Binding-site contacts:
Ligand atom C22 contacts residue TYR95 of chain 1.B at 3.9 Å (hydrophobic).
Ligand atom O48 contacts residue ARG90 of chain 1.B at 3.3 Å.
Ligand atom N08 contacts residue VAL38 of chain 1.B at 3.6 Å.
Ligand atom S27 contacts residue ILE42 of chain 1.B at 3.8 Å.
Ligand atom N37 contacts residue ASN89 of chain 1.B at 3.0 Å (h-bond).
Ligand atom C15 contacts residue ILE42 of chain 1.B at 3.7 Å (hydrophobic).
Ligand atom C29 contacts residue TYR95 of chain 1.B at 3.8 Å (hydrophobic).
Ligand atom O33 contacts residue ASN89 of chain 1.B at 3.0 Å (h-bond).
Ligand atom C05 contacts residue VAL38 of chain 1.B at 3.6 Å (hydrophobic).
Ligand atom N35 contacts residue ILE42 of chain 1.B at 2.9 Å (h-bond).
Ligand atom C13 contacts residue ILE42 of chain 1.B at 3.3 Å (hydrophobic).
Ligand atom N37 contacts residue TYR88 of chain 1.B at 3.5 Å.
Ligand atom C11 contacts residue TYR95 of chain 1.B at 3.9 Å (hydrophobic).
Ligand atom O49 contacts residue ASN89 of chain 1.B at 3.5 Å.
Ligand atom O49 contacts residue THR93 of chain 1.B at 3.7 Å.
Ligand atom C28 contacts residue TYR95 of chain 1.B at 3.7 Å (hydrophobic).
Ligand atom C20 contacts residue PHE33 of chain 1.B at 3.8 Å (hydrophobic).
Ligand atom C53 contacts residue ASN89 of chain 1.B at 3.7 Å.
Ligand atom C20 contacts residue TYR95 of chain 1.B at 3.5 Å (hydrophobic).
Ligand atom O49 contacts residue ARG90 of chain 1.B at 3.0 Å (salt-bridge).
Ligand atom C50 contacts residue THR93 of chain 1.B at 3.8 Å.
Ligand atom C41 contacts residue ASN89 of chain 1.B at 3.7 Å.
Ligand atom C29 contacts residue TYR88 of chain 1.B at 3.8 Å (hydrophobic).
Ligand atom C28 contacts residue ILE42 of chain 1.B at 3.9 Å (hydrophobic).
Ligand atom C12 contacts residue ILE42 of chain 1.B at 3.5 Å (hydrophobic).
Ligand atom C05 contacts residue PHE33 of chain 1.B at 3.4 Å (hydrophobic).
Ligand atom F24 contacts residue PHE33 of chain 1.B at 3.2 Å.
Ligand atom C34 contacts residue ILE42 of chain 1.B at 3.7 Å (hydrophobic).
Ligand atom C01 contacts residue PHE34 of chain 1.B at 3.6 Å (hydrophobic).
Ligand atom F23 contacts residue TYR95 of chain 1.B at 3.5 Å.
Ligand atom C26 contacts residue TYR95 of chain 1.B at 3.8 Å (hydrophobic).
Ligand atom C41 contacts residue TYR88 of chain 1.B at 3.3 Å (hydrophobic).
Ligand atom F24 contacts residue TYR95 of chain 1.B at 3.3 Å.
Ligand atom C39 contacts residue ASN89 of chain 1.B at 3.6 Å.
Ligand atom C01 contacts residue PHE33 of chain 1.B at 3.9 Å (hydrophobic).
Ligand atom S27 contacts residue TYR95 of chain 1.B at 3.7 Å.
Ligand atom C09 contacts residue PHE33 of chain 1.B at 3.2 Å (hydrophobic).
Ligand atom C32 contacts residue ASN89 of chain 1.B at 3.9 Å.
Ligand atom N08 contacts residue PHE33 of chain 1.B at 3.8 Å.
Ligand atom C29 contacts residue ASN89 of chain 1.B at 3.1 Å.

Sequence of chain 1.B:
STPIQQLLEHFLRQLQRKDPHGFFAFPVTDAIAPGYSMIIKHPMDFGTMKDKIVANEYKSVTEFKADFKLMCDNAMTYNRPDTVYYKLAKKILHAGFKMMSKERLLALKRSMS

A protein and the small-molecule ligand that binds it are described below.
Small molecule (SMILES): CCn1cc(-c2cccc(C(F)(F)F)c2)c2sc(/C(N)=N/C3CCS(=O)(=O)CC3)cc2c1=O